Sequence of chain 2.A:
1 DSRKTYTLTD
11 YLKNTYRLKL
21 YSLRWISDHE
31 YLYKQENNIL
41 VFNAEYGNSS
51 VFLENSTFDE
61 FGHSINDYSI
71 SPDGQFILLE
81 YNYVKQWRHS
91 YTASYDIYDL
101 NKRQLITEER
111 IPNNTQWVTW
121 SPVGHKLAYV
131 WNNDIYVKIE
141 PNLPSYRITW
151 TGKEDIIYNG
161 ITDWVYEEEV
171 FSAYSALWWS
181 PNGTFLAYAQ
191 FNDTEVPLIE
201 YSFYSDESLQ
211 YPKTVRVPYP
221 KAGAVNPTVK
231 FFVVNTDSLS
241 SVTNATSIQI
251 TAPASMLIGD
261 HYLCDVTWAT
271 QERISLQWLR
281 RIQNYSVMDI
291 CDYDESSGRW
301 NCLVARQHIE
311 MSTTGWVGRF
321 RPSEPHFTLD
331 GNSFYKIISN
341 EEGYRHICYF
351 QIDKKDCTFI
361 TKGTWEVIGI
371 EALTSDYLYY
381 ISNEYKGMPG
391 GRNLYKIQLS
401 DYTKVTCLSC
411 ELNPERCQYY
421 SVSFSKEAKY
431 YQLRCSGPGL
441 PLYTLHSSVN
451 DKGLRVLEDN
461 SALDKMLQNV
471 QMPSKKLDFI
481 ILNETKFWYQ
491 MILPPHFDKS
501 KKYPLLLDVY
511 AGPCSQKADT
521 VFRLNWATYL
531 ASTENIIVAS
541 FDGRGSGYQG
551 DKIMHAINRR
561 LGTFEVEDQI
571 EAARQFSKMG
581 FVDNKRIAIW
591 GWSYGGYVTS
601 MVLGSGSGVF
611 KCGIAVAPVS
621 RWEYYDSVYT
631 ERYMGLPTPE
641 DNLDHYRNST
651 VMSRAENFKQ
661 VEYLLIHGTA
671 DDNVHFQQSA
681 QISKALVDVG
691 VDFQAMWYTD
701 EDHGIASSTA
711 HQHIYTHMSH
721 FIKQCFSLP

Binding-site contacts:
Ligand atom C5 contacts residue ASN48 of chain 2.A at 3.6 Å.
Ligand atom O7 contacts residue SER50 of chain 2.A at 2.9 Å (h-bond).
Ligand atom C8 contacts residue PHE42 of chain 2.A at 3.5 Å (hydrophobic).
Ligand atom O7 contacts residue ASN48 of chain 2.A at 3.4 Å (h-bond).
Ligand atom C3 contacts residue ASN48 of chain 2.A at 3.7 Å.
Ligand atom C8 contacts residue VAL41 of chain 2.A at 3.5 Å (hydrophobic).
Ligand atom C8 contacts residue SER49 of chain 2.A at 3.9 Å.
Ligand atom C7 contacts residue SER50 of chain 2.A at 4.1 Å.
Ligand atom N2 contacts residue ASN48 of chain 2.A at 2.8 Å (h-bond).
Ligand atom C8 contacts residue ASN43 of chain 2.A at 3.3 Å.
Ligand atom C2 contacts residue ASN48 of chain 2.A at 2.3 Å.
Ligand atom C7 contacts residue SER49 of chain 2.A at 4.2 Å.
Ligand atom N2 contacts residue ASN43 of chain 2.A at 4.5 Å.
Ligand atom C4 contacts residue ASN48 of chain 2.A at 4.2 Å.
Ligand atom O5 contacts residue ASN48 of chain 2.A at 2.3 Å (h-bond).
Ligand atom C8 contacts residue ASN48 of chain 2.A at 3.2 Å.
Ligand atom C1 contacts residue ASN48 of chain 2.A at 1.4 Å.
Ligand atom C8 contacts residue SER50 of chain 2.A at 4.5 Å.
Ligand atom O7 contacts residue SER49 of chain 2.A at 3.5 Å.
Ligand atom C7 contacts residue ASN48 of chain 2.A at 3.1 Å.

The protein below binds the small molecule below.
Small molecule (SMILES): CC(=O)N[C@H]1[C@@H](O[C@H]2[C@H](O)[C@@H](NC(C)=O)CO[C@@H]2CO)O[C@H](CO)[C@@H](O[C@@H]2O[C@H](CO[C@H]3O[C@H](CO)[C@@H](O)[C@H](O)[C@@H]3O)[C@@H](O)[C@H](O)[C@@H]2O)[C@@H]1O